A small-molecule ligand and the protein it binds are described below.
Small molecule (SMILES): CC(=O)N[C@@H]1[C@@H](O)[C@H](O)[C@@H](CO)O[C@H]1O

Binding-site contacts:
Ligand atom C4 contacts residue ASN1085 of chain 1.A at 4.3 Å.
Ligand atom C3 contacts residue ASN1085 of chain 1.A at 3.9 Å.
Ligand atom C5 contacts residue ASN1085 of chain 1.A at 3.6 Å.
Ligand atom C1 contacts residue ASN1085 of chain 1.A at 1.4 Å.
Ligand atom C8 contacts residue GLY1086 of chain 1.A at 3.8 Å.
Ligand atom N2 contacts residue ASN1085 of chain 1.A at 3.0 Å (h-bond).
Ligand atom C2 contacts residue ASN1085 of chain 1.A at 2.5 Å.
Ligand atom O5 contacts residue ASN1085 of chain 1.A at 2.4 Å (h-bond).
Ligand atom C8 contacts residue ASN1085 of chain 1.A at 3.2 Å.
Ligand atom C7 contacts residue ASN1085 of chain 1.A at 3.2 Å.
Ligand atom O7 contacts residue ASN1085 of chain 1.A at 3.8 Å.

Sequence of chain 1.A:
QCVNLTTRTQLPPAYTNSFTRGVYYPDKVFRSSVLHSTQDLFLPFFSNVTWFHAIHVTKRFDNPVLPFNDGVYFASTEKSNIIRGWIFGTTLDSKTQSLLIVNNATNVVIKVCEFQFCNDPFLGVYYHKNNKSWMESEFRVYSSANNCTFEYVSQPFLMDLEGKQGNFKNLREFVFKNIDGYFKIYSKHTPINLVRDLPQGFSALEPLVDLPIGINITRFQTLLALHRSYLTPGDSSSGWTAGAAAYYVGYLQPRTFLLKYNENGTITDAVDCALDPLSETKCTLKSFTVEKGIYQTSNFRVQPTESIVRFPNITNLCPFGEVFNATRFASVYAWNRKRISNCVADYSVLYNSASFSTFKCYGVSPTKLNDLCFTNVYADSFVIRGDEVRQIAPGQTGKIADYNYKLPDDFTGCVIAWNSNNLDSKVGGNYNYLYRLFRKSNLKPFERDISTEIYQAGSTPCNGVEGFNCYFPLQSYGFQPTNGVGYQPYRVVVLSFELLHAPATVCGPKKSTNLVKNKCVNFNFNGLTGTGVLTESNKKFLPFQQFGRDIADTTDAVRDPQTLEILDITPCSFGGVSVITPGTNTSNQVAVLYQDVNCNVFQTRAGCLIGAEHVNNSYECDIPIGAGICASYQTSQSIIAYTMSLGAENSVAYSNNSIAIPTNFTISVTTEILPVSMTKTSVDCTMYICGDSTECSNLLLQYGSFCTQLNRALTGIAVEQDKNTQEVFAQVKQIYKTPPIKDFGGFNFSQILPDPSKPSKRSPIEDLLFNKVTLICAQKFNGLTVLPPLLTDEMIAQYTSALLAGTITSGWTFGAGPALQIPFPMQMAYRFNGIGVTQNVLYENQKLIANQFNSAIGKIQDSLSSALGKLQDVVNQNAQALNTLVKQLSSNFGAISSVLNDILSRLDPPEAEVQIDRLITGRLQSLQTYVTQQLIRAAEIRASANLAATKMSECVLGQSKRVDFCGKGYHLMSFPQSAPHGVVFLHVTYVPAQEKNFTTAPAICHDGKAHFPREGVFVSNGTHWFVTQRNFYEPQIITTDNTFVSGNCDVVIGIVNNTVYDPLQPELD